This protein binds this small molecule.
Small molecule (SMILES): C[C@H](N)C(=O)N[C@H](CCC(=O)N[C@H](C=O)CCCCNC(=O)[C@H](N)CC(N)=O)C(N)=O

Sequence of chain 1.A:
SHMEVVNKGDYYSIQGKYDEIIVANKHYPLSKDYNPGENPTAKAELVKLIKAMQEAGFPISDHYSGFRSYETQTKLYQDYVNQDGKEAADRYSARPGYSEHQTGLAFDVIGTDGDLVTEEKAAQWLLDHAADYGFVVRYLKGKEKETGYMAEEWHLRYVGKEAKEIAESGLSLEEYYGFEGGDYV

Binding-site contacts:
Ligand atom NZ contacts residue SER100 of chain 1.A at 3.2 Å (h-bond).
Ligand atom O contacts residue MUB1 of chain 1.CA at 2.8 Å.
Ligand atom CG contacts residue TYR140 of chain 1.A at 3.3 Å (hydrophobic).
Ligand atom O contacts residue ASP109 of chain 1.A at 2.8 Å (salt-bridge).
Ligand atom CD contacts residue SER94 of chain 1.A at 3.6 Å.
Ligand atom OD1 contacts residue TYR140 of chain 1.A at 3.4 Å.
Ligand atom CE contacts residue SER100 of chain 1.A at 3.4 Å.
Ligand atom N1 contacts residue GLU153 of chain 1.A at 2.0 Å (salt-bridge).
Ligand atom O contacts residue ARG69 of chain 1.A at 2.9 Å (salt-bridge).
Ligand atom ND2 contacts residue TYR150 of chain 1.A at 3.2 Å.
Ligand atom N contacts residue HIS156 of chain 1.A at 3.4 Å.
Ligand atom O contacts residue HIS102 of chain 1.A at 2.3 Å (h-bond).
Ligand atom C contacts residue ARG69 of chain 1.A at 3.7 Å.
Ligand atom O contacts residue ALA95 of chain 1.A at 2.2 Å (h-bond).
Ligand atom O2 contacts residue MET151 of chain 1.A at 3.6 Å.
Ligand atom C contacts residue ALA95 of chain 1.A at 3.3 Å (hydrophobic).
Ligand atom O2 contacts residue GLU153 of chain 1.A at 3.7 Å.
Ligand atom N contacts residue MUB1 of chain 1.CA at 1.4 Å.
Ligand atom CD contacts residue GLN74 of chain 1.A at 3.7 Å.
Ligand atom CA contacts residue ASP109 of chain 1.A at 3.5 Å.
Ligand atom CA contacts residue MUB1 of chain 1.CA at 2.5 Å.
Ligand atom CE contacts residue ARG69 of chain 1.A at 3.5 Å.
Ligand atom C contacts residue ASP109 of chain 1.A at 2.9 Å.
Ligand atom N contacts residue TYR140 of chain 1.A at 3.0 Å (h-bond).
Ligand atom O contacts residue TYR93 of chain 1.A at 3.3 Å (h-bond).
Ligand atom O contacts residue HIS156 of chain 1.A at 3.6 Å.
Ligand atom CB contacts residue MUB1 of chain 1.CA at 2.9 Å.
Ligand atom CB contacts residue TYR93 of chain 1.A at 3.1 Å (hydrophobic).
Ligand atom CD contacts residue GLU153 of chain 1.A at 3.1 Å.
Ligand atom C contacts residue MUB1 of chain 1.CA at 3.4 Å.
Ligand atom CB contacts residue TYR93 of chain 1.A at 3.3 Å (hydrophobic).
Ligand atom ND2 contacts residue TYR140 of chain 1.A at 3.0 Å.
Ligand atom O contacts residue ZN1 of chain 1.G at 2.0 Å.
Ligand atom C contacts residue ZN1 of chain 1.G at 2.3 Å.
Ligand atom CB contacts residue TYR93 of chain 1.A at 3.5 Å (hydrophobic).
Ligand atom O contacts residue SER94 of chain 1.A at 3.2 Å.
Ligand atom CG contacts residue ARG69 of chain 1.A at 3.2 Å.
Ligand atom O2 contacts residue ALA152 of chain 1.A at 3.4 Å (h-bond).
Ligand atom C contacts residue HIS102 of chain 1.A at 3.4 Å.
Ligand atom CE contacts residue GLN74 of chain 1.A at 3.0 Å.